This protein binds this small molecule.
Small molecule (SMILES): CC(=O)N[C@@H]1[C@@H](O)[C@H](O)[C@@H](CO)O[C@H]1O

Sequence of chain 1.A:
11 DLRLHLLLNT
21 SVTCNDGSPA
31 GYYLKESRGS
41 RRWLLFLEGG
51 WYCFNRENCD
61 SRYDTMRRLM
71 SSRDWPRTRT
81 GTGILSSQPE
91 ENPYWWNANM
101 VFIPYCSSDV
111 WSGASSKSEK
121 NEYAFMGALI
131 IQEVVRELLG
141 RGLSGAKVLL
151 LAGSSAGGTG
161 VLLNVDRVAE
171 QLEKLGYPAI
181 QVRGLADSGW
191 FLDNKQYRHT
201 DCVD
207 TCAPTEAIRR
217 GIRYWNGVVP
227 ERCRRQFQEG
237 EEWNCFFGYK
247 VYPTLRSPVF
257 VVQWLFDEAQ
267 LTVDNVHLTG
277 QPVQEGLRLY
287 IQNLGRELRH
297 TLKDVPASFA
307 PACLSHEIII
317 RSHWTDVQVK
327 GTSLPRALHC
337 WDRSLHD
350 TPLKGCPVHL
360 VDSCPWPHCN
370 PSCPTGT

Binding-site contacts:
Ligand atom O6 contacts residue GLN132 of chain 1.A at 3.8 Å.
Ligand atom C2 contacts residue ASN19 of chain 1.A at 2.4 Å.
Ligand atom C1 contacts residue VAL22 of chain 1.A at 4.3 Å (hydrophobic).
Ligand atom C1 contacts residue ASN19 of chain 1.A at 1.4 Å.
Ligand atom O5 contacts residue ASN19 of chain 1.A at 2.4 Å (h-bond).
Ligand atom C3 contacts residue ASN19 of chain 1.A at 3.8 Å.
Ligand atom C1 contacts residue GLU133 of chain 1.A at 4.3 Å.
Ligand atom C6 contacts residue VAL22 of chain 1.A at 4.3 Å (hydrophobic).
Ligand atom C4 contacts residue ASN19 of chain 1.A at 4.2 Å.
Ligand atom O7 contacts residue ASN19 of chain 1.A at 3.6 Å.
Ligand atom C7 contacts residue ASN19 of chain 1.A at 3.5 Å.
Ligand atom O7 contacts residue ARG136 of chain 1.A at 3.5 Å (salt-bridge).
Ligand atom O5 contacts residue VAL22 of chain 1.A at 3.6 Å.
Ligand atom O6 contacts residue LEU129 of chain 1.A at 4.1 Å.
Ligand atom C6 contacts residue LEU129 of chain 1.A at 4.4 Å (hydrophobic).
Ligand atom O5 contacts residue GLU133 of chain 1.A at 4.2 Å.
Ligand atom N2 contacts residue ASN19 of chain 1.A at 2.9 Å (h-bond).
Ligand atom C7 contacts residue ARG136 of chain 1.A at 4.4 Å.
Ligand atom C5 contacts residue ASN19 of chain 1.A at 3.7 Å.
Ligand atom C1 contacts residue SER21 of chain 1.A at 4.4 Å.
Ligand atom C5 contacts residue VAL22 of chain 1.A at 4.5 Å (hydrophobic).